Sequence of chain 1.E:
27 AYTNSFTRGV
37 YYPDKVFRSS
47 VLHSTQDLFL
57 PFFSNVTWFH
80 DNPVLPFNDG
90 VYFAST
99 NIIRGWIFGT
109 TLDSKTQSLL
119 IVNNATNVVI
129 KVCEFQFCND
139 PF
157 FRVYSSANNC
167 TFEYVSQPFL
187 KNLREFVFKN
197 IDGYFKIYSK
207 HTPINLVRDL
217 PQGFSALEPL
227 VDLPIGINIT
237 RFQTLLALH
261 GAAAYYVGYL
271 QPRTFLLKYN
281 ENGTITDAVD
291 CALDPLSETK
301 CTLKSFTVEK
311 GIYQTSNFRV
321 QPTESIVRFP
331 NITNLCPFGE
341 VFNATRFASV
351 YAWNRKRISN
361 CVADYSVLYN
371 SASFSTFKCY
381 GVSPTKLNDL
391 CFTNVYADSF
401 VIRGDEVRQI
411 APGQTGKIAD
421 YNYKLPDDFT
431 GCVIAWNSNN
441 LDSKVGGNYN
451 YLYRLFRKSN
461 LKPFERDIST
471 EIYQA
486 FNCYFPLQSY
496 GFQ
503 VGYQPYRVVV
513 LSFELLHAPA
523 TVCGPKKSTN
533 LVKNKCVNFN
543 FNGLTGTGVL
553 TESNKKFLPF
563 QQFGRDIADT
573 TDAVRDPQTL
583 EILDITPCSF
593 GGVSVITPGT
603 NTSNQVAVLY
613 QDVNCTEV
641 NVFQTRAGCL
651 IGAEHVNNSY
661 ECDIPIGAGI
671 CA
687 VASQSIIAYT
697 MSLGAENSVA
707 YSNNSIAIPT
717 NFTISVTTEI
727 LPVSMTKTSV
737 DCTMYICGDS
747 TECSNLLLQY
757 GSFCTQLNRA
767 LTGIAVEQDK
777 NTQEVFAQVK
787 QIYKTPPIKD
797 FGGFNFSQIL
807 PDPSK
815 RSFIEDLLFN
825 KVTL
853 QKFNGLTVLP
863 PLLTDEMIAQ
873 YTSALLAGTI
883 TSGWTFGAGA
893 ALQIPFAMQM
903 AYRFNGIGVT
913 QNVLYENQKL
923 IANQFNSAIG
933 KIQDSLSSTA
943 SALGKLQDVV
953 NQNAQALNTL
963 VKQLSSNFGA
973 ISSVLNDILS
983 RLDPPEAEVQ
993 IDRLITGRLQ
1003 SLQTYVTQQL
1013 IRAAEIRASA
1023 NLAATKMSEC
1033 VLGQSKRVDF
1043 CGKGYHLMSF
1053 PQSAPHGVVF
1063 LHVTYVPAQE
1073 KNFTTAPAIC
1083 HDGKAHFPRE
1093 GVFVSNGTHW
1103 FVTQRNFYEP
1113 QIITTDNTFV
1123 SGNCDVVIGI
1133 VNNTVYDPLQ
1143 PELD

Binding-site contacts:
Ligand atom N2 contacts residue ASN331 of chain 1.E at 2.9 Å (h-bond).
Ligand atom O5 contacts residue ASN331 of chain 1.E at 2.4 Å (h-bond).
Ligand atom C3 contacts residue ASN331 of chain 1.E at 3.8 Å.
Ligand atom C7 contacts residue ASN331 of chain 1.E at 3.7 Å.
Ligand atom C4 contacts residue ASN331 of chain 1.E at 4.2 Å.
Ligand atom C2 contacts residue ASN331 of chain 1.E at 2.5 Å.
Ligand atom C5 contacts residue ASN331 of chain 1.E at 3.7 Å.
Ligand atom C8 contacts residue GLN580 of chain 1.E at 3.6 Å.
Ligand atom O7 contacts residue ASN331 of chain 1.E at 4.2 Å.
Ligand atom C1 contacts residue ASN331 of chain 1.E at 1.4 Å.

The protein below binds the small molecule below.
Small molecule (SMILES): CC(=O)N[C@@H]1[C@@H](O)[C@H](O)[C@@H](CO)O[C@H]1O